A small-molecule ligand and the protein it binds are described below.
Small molecule (SMILES): OC1C(O)C(O)C(O)C(O)C1O

Binding-site contacts:
Ligand atom C2 contacts residue SER121 of chain 1.A at 4.2 Å.
Ligand atom O6 contacts residue ASP102 of chain 1.A at 2.6 Å (salt-bridge).
Ligand atom C6 contacts residue GLN120 of chain 1.A at 3.6 Å.
Ligand atom C1 contacts residue ASP150 of chain 1.A at 4.0 Å.
Ligand atom C6 contacts residue GLY148 of chain 1.A at 4.1 Å.
Ligand atom C6 contacts residue ASP101 of chain 1.A at 3.6 Å.
Ligand atom O1 contacts residue GLY149 of chain 1.A at 3.8 Å.
Ligand atom O1 contacts residue CA1 of chain 1.B at 2.5 Å.
Ligand atom C4 contacts residue SER121 of chain 1.A at 3.9 Å.
Ligand atom O4 contacts residue CA1 of chain 1.I at 4.4 Å.
Ligand atom O6 contacts residue GLN120 of chain 1.A at 4.1 Å.
Ligand atom O6 contacts residue ASP146 of chain 1.A at 4.5 Å.
Ligand atom C1 contacts residue CA1 of chain 1.B at 3.3 Å.
Ligand atom C5 contacts residue GLN120 of chain 1.A at 4.1 Å.
Ligand atom C2 contacts residue ASP101 of chain 1.A at 3.9 Å.
Ligand atom C4 contacts residue GLN120 of chain 1.A at 4.5 Å.
Ligand atom O1 contacts residue GLY148 of chain 1.A at 3.2 Å (h-bond).
Ligand atom C1 contacts residue GLY148 of chain 1.A at 3.5 Å.
Ligand atom O6 contacts residue GLY148 of chain 1.A at 3.2 Å (h-bond).
Ligand atom O6 contacts residue GLN147 of chain 1.A at 3.3 Å (h-bond).
Ligand atom O1 contacts residue ASP150 of chain 1.A at 2.9 Å (salt-bridge).
Ligand atom C5 contacts residue ASP102 of chain 1.A at 4.0 Å.
Ligand atom C5 contacts residue SER121 of chain 1.A at 4.0 Å.
Ligand atom C1 contacts residue ASP101 of chain 1.A at 3.4 Å.
Ligand atom C2 contacts residue ASP150 of chain 1.A at 4.4 Å.
Ligand atom O1 contacts residue ASP101 of chain 1.A at 2.6 Å (salt-bridge).
Ligand atom O3 contacts residue SER121 of chain 1.A at 4.4 Å.
Ligand atom O6 contacts residue CA1 of chain 1.B at 2.5 Å.
Ligand atom O5 contacts residue ASP102 of chain 1.A at 3.4 Å (salt-bridge).
Ligand atom C6 contacts residue GLN147 of chain 1.A at 4.3 Å.
Ligand atom O5 contacts residue ASN119 of chain 1.A at 3.9 Å.
Ligand atom O6 contacts residue ASP101 of chain 1.A at 3.3 Å (salt-bridge).
Ligand atom C6 contacts residue SER121 of chain 1.A at 4.0 Å.
Ligand atom O5 contacts residue GLN120 of chain 1.A at 3.5 Å (h-bond).
Ligand atom O2 contacts residue ASP101 of chain 1.A at 3.3 Å (salt-bridge).
Ligand atom O5 contacts residue SER121 of chain 1.A at 3.8 Å.
Ligand atom C6 contacts residue CA1 of chain 1.B at 3.4 Å.
Ligand atom O2 contacts residue SER121 of chain 1.A at 3.0 Å.
Ligand atom C5 contacts residue GLN147 of chain 1.A at 4.3 Å.
Ligand atom C6 contacts residue ASP102 of chain 1.A at 3.4 Å.

Sequence of chain 1.A:
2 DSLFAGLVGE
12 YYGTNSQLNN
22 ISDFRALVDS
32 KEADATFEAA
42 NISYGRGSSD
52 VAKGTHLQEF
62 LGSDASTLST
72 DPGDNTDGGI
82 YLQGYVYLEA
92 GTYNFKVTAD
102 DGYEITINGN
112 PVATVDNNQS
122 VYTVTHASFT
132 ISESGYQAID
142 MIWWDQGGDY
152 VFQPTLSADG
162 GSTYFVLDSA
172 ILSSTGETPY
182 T